Sequence of chain 1.C:
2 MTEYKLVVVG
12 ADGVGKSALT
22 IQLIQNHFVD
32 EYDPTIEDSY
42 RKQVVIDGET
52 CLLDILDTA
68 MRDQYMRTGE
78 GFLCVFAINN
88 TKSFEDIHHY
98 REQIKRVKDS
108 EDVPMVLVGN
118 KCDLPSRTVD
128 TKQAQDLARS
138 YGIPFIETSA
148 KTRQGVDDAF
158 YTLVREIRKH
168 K

A protein and the small-molecule ligand that binds it are described below.
Small molecule (SMILES): O=C1N[C@H](c2c(CNCCCCCCNCc3[nH]c4ccccc4c3[C@H]3NC(=O)c4ccc(O)cc43)[nH]c3ccccc23)c2cc(O)ccc21

Binding-site contacts:
Ligand atom C46 contacts residue LYS6 of chain 1.C at 3.7 Å.
Ligand atom C45 contacts residue ASP55 of chain 1.C at 3.3 Å.
Ligand atom C46 contacts residue LEU57 of chain 1.C at 3.5 Å (hydrophobic).
Ligand atom C12 contacts residue GLU4 of chain 1.C at 3.6 Å.
Ligand atom C26 contacts residue ASP55 of chain 1.C at 3.8 Å.
Ligand atom C42 contacts residue ASP55 of chain 1.C at 3.7 Å.
Ligand atom C48 contacts residue SER40 of chain 1.C at 3.5 Å.
Ligand atom C46 contacts residue VAL8 of chain 1.C at 3.6 Å (hydrophobic).
Ligand atom C40 contacts residue ASP55 of chain 1.C at 3.7 Å.
Ligand atom C47 contacts residue VAL8 of chain 1.C at 3.7 Å (hydrophobic).
Ligand atom C11 contacts residue GLU4 of chain 1.C at 3.6 Å.
Ligand atom C29 contacts residue GLN71 of chain 1.C at 3.7 Å.
Ligand atom C45 contacts residue LEU7 of chain 1.C at 3.6 Å (hydrophobic).
Ligand atom O10 contacts residue GLU4 of chain 1.C at 3.5 Å (salt-bridge).
Ligand atom C28 contacts residue ASP55 of chain 1.C at 3.6 Å.
Ligand atom C7 contacts residue GLU4 of chain 1.C at 3.3 Å.
Ligand atom C48 contacts residue ASP55 of chain 1.C at 3.7 Å.
Ligand atom O38 contacts residue THR75 of chain 1.C at 3.7 Å.
Ligand atom C46 contacts residue LEU7 of chain 1.C at 3.4 Å (hydrophobic).
Ligand atom C42 contacts residue LYS6 of chain 1.C at 3.7 Å.
Ligand atom N21 contacts residue GLU4 of chain 1.C at 2.8 Å (salt-bridge).
Ligand atom O10 contacts residue MET2 of chain 1.C at 3.4 Å (h-bond).
Ligand atom N49 contacts residue ASP55 of chain 1.C at 2.7 Å (salt-bridge).
Ligand atom N41 contacts residue ASP55 of chain 1.C at 2.8 Å (salt-bridge).
Ligand atom C6 contacts residue MET2 of chain 1.C at 3.3 Å (hydrophobic).
Ligand atom N8 contacts residue GLU4 of chain 1.C at 2.7 Å (salt-bridge).
Ligand atom C23 contacts residue GLU4 of chain 1.C at 3.3 Å.
Ligand atom C43 contacts residue LYS6 of chain 1.C at 3.6 Å.
Ligand atom N41 contacts residue SER40 of chain 1.C at 3.7 Å.
Ligand atom C5 contacts residue MET2 of chain 1.C at 3.7 Å (hydrophobic).
Ligand atom C31 contacts residue TYR72 of chain 1.C at 3.8 Å (hydrophobic).
Ligand atom C45 contacts residue LEU57 of chain 1.C at 3.5 Å (hydrophobic).
Ligand atom O50 contacts residue TYR72 of chain 1.C at 3.7 Å.
Ligand atom C20 contacts residue GLU4 of chain 1.C at 3.2 Å.
Ligand atom C9 contacts residue MET2 of chain 1.C at 3.2 Å (hydrophobic).
Ligand atom O10 contacts residue THR3 of chain 1.C at 3.6 Å.
Ligand atom N8 contacts residue MET2 of chain 1.C at 3.6 Å (h-bond).
Ligand atom C27 contacts residue ASP55 of chain 1.C at 3.4 Å.
Ligand atom C1 contacts residue MET2 of chain 1.C at 3.7 Å (hydrophobic).
Ligand atom C39 contacts residue LYS6 of chain 1.C at 3.7 Å.